This protein binds this small molecule.
Small molecule (SMILES): C[C@H]1CN(C2COC2)CCN1c1cc(NC(=O)Cn2cc(-c3cc(Cl)c(O)c(C(N)=O)c3)c3c(=O)n(C)c(C(F)(F)F)nc32)c(Cl)cn1

Sequence of chain 1.C:
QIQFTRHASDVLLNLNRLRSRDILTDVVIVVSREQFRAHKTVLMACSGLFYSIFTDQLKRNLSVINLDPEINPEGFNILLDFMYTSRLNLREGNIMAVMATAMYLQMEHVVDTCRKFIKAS

Binding-site contacts:
Ligand atom C21 contacts residue MET49 of chain 1.C at 3.5 Å (hydrophobic).
Ligand atom O15 contacts residue GLU113 of chain 1.C at 3.5 Å (salt-bridge).
Ligand atom C02 contacts residue GLN111 of chain 1.C at 3.5 Å.
Ligand atom O15 contacts residue VAL115 of chain 1.C at 3.0 Å (h-bond).
Ligand atom N43 contacts residue GLY53 of chain 1.C at 3.2 Å.
Ligand atom CL40 contacts residue MET49 of chain 1.C at 3.3 Å.
Ligand atom C18 contacts residue ALA50 of chain 1.C at 3.3 Å (hydrophobic).
Ligand atom N01 contacts residue GLN111 of chain 1.C at 3.1 Å (h-bond).
Ligand atom C18 contacts residue CYS51 of chain 1.C at 3.4 Å (hydrophobic).
Ligand atom N22 contacts residue TYR56 of chain 1.C at 3.5 Å.
Ligand atom O12 contacts residue HIS12 of chain 1.D at 2.6 Å (h-bond).
Ligand atom C44 contacts residue GLN111 of chain 1.C at 3.5 Å.
Ligand atom F47 contacts residue GLN111 of chain 1.C at 3.1 Å.
Ligand atom CL10 contacts residue HIS12 of chain 1.D at 3.2 Å.
Ligand atom O04 contacts residue MET112 of chain 1.C at 3.6 Å.
Ligand atom C20 contacts residue SER52 of chain 1.C at 3.5 Å.
Ligand atom O04 contacts residue GLU113 of chain 1.C at 2.9 Å (salt-bridge).
Ligand atom C42 contacts residue GLY53 of chain 1.C at 3.4 Å.
Ligand atom C20 contacts residue MET49 of chain 1.C at 3.2 Å (hydrophobic).
Ligand atom C35 contacts residue ARG22 of chain 1.D at 3.6 Å.
Ligand atom C11 contacts residue HIS12 of chain 1.D at 3.5 Å.
Ligand atom O04 contacts residue GLN111 of chain 1.C at 3.5 Å (h-bond).
Ligand atom N16 contacts residue HIS114 of chain 1.C at 3.6 Å.
Ligand atom N16 contacts residue VAL115 of chain 1.C at 3.5 Å.
Ligand atom C39 contacts residue TYR56 of chain 1.C at 3.4 Å (hydrophobic).
Ligand atom C18 contacts residue SER52 of chain 1.C at 3.4 Å.
Ligand atom C05 contacts residue GLN111 of chain 1.C at 3.6 Å.
Ligand atom N37 contacts residue ARG22 of chain 1.D at 3.4 Å.
Ligand atom C03 contacts residue GLN111 of chain 1.C at 3.1 Å.
Ligand atom N22 contacts residue MET49 of chain 1.C at 3.0 Å (h-bond).
Ligand atom F46 contacts residue GLY53 of chain 1.C at 3.5 Å.
Ligand atom C06 contacts residue CYS51 of chain 1.C at 3.6 Å (hydrophobic).
Ligand atom C08 contacts residue ALA50 of chain 1.C at 3.4 Å (hydrophobic).
Ligand atom CL10 contacts residue ASP15 of chain 1.D at 3.4 Å.
Ligand atom N16 contacts residue PHE87 of chain 1.C at 3.6 Å.
Ligand atom N22 contacts residue ASN19 of chain 1.D at 3.6 Å (h-bond).
Ligand atom O15 contacts residue HIS114 of chain 1.C at 3.0 Å (h-bond).
Ligand atom O15 contacts residue MET112 of chain 1.C at 3.1 Å.
Ligand atom C23 contacts residue TYR56 of chain 1.C at 3.5 Å (hydrophobic).
Ligand atom C07 contacts residue CYS51 of chain 1.C at 3.5 Å (hydrophobic).

Sequence of chain 1.D:
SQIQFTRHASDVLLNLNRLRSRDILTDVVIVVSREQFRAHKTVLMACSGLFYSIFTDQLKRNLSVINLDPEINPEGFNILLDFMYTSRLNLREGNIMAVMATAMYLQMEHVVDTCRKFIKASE